A protein and the small-molecule ligand that binds it are described below.
Small molecule (SMILES): [H]/N=C(/N)NCCC[C@H](N[C@H](C)C(=O)O)C(=O)O

Sequence of chain 1.A:
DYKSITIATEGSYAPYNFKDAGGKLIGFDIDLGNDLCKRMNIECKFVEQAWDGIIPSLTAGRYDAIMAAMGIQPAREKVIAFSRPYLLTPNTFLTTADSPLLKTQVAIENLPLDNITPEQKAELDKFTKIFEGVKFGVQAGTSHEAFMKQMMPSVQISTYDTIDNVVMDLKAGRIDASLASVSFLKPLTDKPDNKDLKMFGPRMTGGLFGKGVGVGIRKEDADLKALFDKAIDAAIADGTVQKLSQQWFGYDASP

Binding-site contacts:
Ligand atom CAP contacts residue ALA70 of chain 1.A at 3.5 Å (hydrophobic).
Ligand atom CB contacts residue VAL215 of chain 1.A at 3.7 Å (hydrophobic).
Ligand atom OAB contacts residue ARG78 of chain 1.A at 2.8 Å (salt-bridge).
Ligand atom CAP contacts residue GLU12 of chain 1.A at 3.2 Å.
Ligand atom NAO contacts residue TYR15 of chain 1.A at 3.3 Å.
Ligand atom CA contacts residue ALA71 of chain 1.A at 3.1 Å (hydrophobic).
Ligand atom O contacts residue SER183 of chain 1.A at 2.9 Å (h-bond).
Ligand atom CAP contacts residue TYR15 of chain 1.A at 3.6 Å (hydrophobic).
Ligand atom OAF contacts residue GLY73 of chain 1.A at 2.8 Å (h-bond).
Ligand atom NAN contacts residue ALA70 of chain 1.A at 3.1 Å (h-bond).
Ligand atom CAK contacts residue THR144 of chain 1.A at 3.8 Å.
Ligand atom OAF contacts residue ARG78 of chain 1.A at 2.6 Å (salt-bridge).
Ligand atom CAM contacts residue GLN141 of chain 1.A at 3.5 Å.
Ligand atom CAE contacts residue SER145 of chain 1.A at 3.7 Å.
Ligand atom O contacts residue HIS146 of chain 1.A at 3.6 Å.
Ligand atom C contacts residue HIS146 of chain 1.A at 3.4 Å.
Ligand atom C contacts residue TYR15 of chain 1.A at 3.4 Å (hydrophobic).
Ligand atom NAN contacts residue TRP53 of chain 1.A at 3.4 Å.
Ligand atom OXT contacts residue SER183 of chain 1.A at 3.3 Å.
Ligand atom CB contacts residue TYR18 of chain 1.A at 3.7 Å (hydrophobic).
Ligand atom CAP contacts residue TRP53 of chain 1.A at 3.5 Å (hydrophobic).
Ligand atom C contacts residue SER183 of chain 1.A at 3.2 Å.
Ligand atom NAQ contacts residue ASN19 of chain 1.A at 3.7 Å.
Ligand atom O contacts residue TYR15 of chain 1.A at 2.4 Å (h-bond).
Ligand atom OXT contacts residue ASN93 of chain 1.A at 3.4 Å (h-bond).
Ligand atom OXT contacts residue HIS146 of chain 1.A at 2.9 Å (h-bond).
Ligand atom OAB contacts residue THR144 of chain 1.A at 3.3 Å.
Ligand atom CB contacts residue ALA71 of chain 1.A at 3.3 Å (hydrophobic).
Ligand atom NAQ contacts residue TRP53 of chain 1.A at 3.6 Å.
Ligand atom OAF contacts residue ALA71 of chain 1.A at 3.6 Å.
Ligand atom CAI contacts residue ALA71 of chain 1.A at 3.8 Å (hydrophobic).
Ligand atom NAO contacts residue GLU12 of chain 1.A at 2.8 Å (salt-bridge).
Ligand atom NAQ contacts residue TYR15 of chain 1.A at 3.6 Å.
Ligand atom NAO contacts residue GLN141 of chain 1.A at 3.1 Å (h-bond).
Ligand atom OAB contacts residue SER145 of chain 1.A at 2.9 Å (h-bond).
Ligand atom NAQ contacts residue GLU12 of chain 1.A at 2.9 Å (salt-bridge).
Ligand atom NAQ contacts residue ALA70 of chain 1.A at 3.0 Å (h-bond).
Ligand atom CAE contacts residue ARG78 of chain 1.A at 3.5 Å.
Ligand atom CAL contacts residue ALA71 of chain 1.A at 3.3 Å (hydrophobic).
Ligand atom N contacts residue ALA71 of chain 1.A at 2.8 Å (h-bond).